Binding-site contacts:
Ligand atom C7 contacts residue ASN167 of chain 1.A at 3.2 Å.
Ligand atom C2 contacts residue ASN167 of chain 1.A at 2.4 Å.
Ligand atom N2 contacts residue ASN167 of chain 1.A at 2.9 Å (h-bond).
Ligand atom C3 contacts residue ASN167 of chain 1.A at 3.8 Å.
Ligand atom C1 contacts residue ASN167 of chain 1.A at 1.4 Å.
Ligand atom C8 contacts residue ASN167 of chain 1.A at 4.2 Å.
Ligand atom O7 contacts residue ASN167 of chain 1.A at 3.2 Å (h-bond).
Ligand atom C5 contacts residue ASN167 of chain 1.A at 3.7 Å.
Ligand atom O5 contacts residue ARG162 of chain 1.A at 3.7 Å.
Ligand atom C4 contacts residue ASN167 of chain 1.A at 4.2 Å.
Ligand atom O5 contacts residue ASN167 of chain 1.A at 2.4 Å (h-bond).
Ligand atom C6 contacts residue ARG162 of chain 1.A at 4.1 Å.

Sequence of chain 1.A:
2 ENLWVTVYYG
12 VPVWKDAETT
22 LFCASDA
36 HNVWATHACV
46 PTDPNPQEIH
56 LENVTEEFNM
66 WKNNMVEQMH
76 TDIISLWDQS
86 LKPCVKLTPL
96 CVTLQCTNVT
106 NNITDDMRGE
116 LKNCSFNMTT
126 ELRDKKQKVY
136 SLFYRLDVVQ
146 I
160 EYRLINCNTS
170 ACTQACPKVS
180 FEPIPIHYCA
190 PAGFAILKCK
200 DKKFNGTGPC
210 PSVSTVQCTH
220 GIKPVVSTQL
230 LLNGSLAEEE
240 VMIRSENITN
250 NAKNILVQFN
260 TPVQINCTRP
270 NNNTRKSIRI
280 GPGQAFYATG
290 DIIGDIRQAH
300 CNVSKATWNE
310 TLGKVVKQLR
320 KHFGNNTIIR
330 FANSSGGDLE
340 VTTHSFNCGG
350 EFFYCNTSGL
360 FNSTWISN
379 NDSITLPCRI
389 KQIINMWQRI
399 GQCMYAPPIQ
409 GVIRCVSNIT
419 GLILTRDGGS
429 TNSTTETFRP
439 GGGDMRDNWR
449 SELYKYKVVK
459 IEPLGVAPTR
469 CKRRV

This small molecule binds to this protein.
Small molecule (SMILES): CC(=O)N[C@@H]1[C@@H](O)[C@H](O)[C@@H](CO)O[C@H]1O